A protein and the small-molecule ligand that binds it are described below.
Small molecule (SMILES): CO[C@@H]1COCC[C@@H]1[NH2+][C@@H]1CC[C@@](C(=O)N2CCc3ncc(C(F)(F)F)cc3C2)(C(C)C)C1

Sequence of chain 1.A:
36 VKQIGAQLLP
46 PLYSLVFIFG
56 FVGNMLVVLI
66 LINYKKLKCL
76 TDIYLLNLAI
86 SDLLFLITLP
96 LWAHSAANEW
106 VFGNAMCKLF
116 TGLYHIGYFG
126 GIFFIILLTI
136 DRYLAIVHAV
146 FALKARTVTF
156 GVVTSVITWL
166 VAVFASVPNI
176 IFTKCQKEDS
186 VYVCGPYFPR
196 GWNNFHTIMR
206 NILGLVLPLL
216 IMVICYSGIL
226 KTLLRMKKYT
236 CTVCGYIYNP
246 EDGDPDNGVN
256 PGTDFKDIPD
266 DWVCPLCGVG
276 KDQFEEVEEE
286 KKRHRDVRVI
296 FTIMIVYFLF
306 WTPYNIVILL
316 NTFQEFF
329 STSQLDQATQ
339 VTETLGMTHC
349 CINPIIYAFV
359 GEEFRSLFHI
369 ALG

Binding-site contacts:
Ligand atom F31 contacts residue LEU43 of chain 1.A at 3.6 Å.
Ligand atom C18 contacts residue LEU44 of chain 1.A at 3.8 Å (hydrophobic).
Ligand atom O3 contacts residue THR116 of chain 1.A at 3.6 Å.
Ligand atom C13 contacts residue GLN338 of chain 1.A at 3.7 Å.
Ligand atom C27 contacts residue ALA101 of chain 1.A at 3.8 Å (hydrophobic).
Ligand atom C27 contacts residue TRP97 of chain 1.A at 3.4 Å (hydrophobic).
Ligand atom C23 contacts residue GLU341 of chain 1.A at 3.6 Å.
Ligand atom C22 contacts residue GLU341 of chain 1.A at 3.5 Å.
Ligand atom C18 contacts residue GLN338 of chain 1.A at 3.3 Å.
Ligand atom F31 contacts residue LEU44 of chain 1.A at 3.1 Å.
Ligand atom F32 contacts residue ILE39 of chain 1.A at 3.5 Å.
Ligand atom C12 contacts residue LEU44 of chain 1.A at 3.8 Å (hydrophobic).
Ligand atom F31 contacts residue ILE39 of chain 1.A at 3.8 Å.
Ligand atom C13 contacts residue LEU44 of chain 1.A at 3.6 Å (hydrophobic).
Ligand atom F30 contacts residue GLN338 of chain 1.A at 3.9 Å.
Ligand atom O3 contacts residue HIS120 of chain 1.A at 3.3 Å.
Ligand atom C27 contacts residue LEU44 of chain 1.A at 3.9 Å (hydrophobic).
Ligand atom C4 contacts residue HIS120 of chain 1.A at 3.6 Å.
Ligand atom C8 contacts residue TRP97 of chain 1.A at 3.4 Å (hydrophobic).
Ligand atom C8 contacts residue THR116 of chain 1.A at 3.8 Å.
Ligand atom C19 contacts residue MET345 of chain 1.A at 3.8 Å (hydrophobic).
Ligand atom F30 contacts residue VAL339 of chain 1.A at 3.4 Å.
Ligand atom N15 contacts residue GLY40 of chain 1.A at 3.7 Å.
Ligand atom O28 contacts residue LEU44 of chain 1.A at 3.8 Å.
Ligand atom O28 contacts residue MET345 of chain 1.A at 3.7 Å.
Ligand atom C6 contacts residue GLU341 of chain 1.A at 3.8 Å.
Ligand atom O28 contacts residue TYR48 of chain 1.A at 3.0 Å (h-bond).
Ligand atom C1 contacts residue TRP97 of chain 1.A at 3.8 Å (hydrophobic).
Ligand atom C12 contacts residue GLN338 of chain 1.A at 3.5 Å.
Ligand atom C18 contacts residue THR342 of chain 1.A at 3.6 Å.
Ligand atom C16 contacts residue VAL36 of chain 1.A at 3.5 Å (hydrophobic).
Ligand atom F32 contacts residue VAL36 of chain 1.A at 3.7 Å.
Ligand atom C16 contacts residue GLY40 of chain 1.A at 3.3 Å.
Ligand atom C11 contacts residue GLN338 of chain 1.A at 3.8 Å.
Ligand atom C5 contacts residue GLU341 of chain 1.A at 3.5 Å.
Ligand atom C19 contacts residue GLU341 of chain 1.A at 3.5 Å.
Ligand atom N33 contacts residue GLU341 of chain 1.A at 3.2 Å (salt-bridge).
Ligand atom C24 contacts residue GLU341 of chain 1.A at 3.7 Å.
Ligand atom C8 contacts residue CYS189 of chain 1.A at 3.2 Å (hydrophobic).
Ligand atom C20 contacts residue TRP97 of chain 1.A at 3.7 Å (hydrophobic).